The protein below binds the small molecule below.
Small molecule (SMILES): CC(=O)N[C@@H]1[C@@H](O)[C@H](O)[C@@H](CO)O[C@H]1O

Binding-site contacts:
Ligand atom C3 contacts residue THR1095 of chain 1.B at 4.0 Å.
Ligand atom N2 contacts residue THR1095 of chain 1.B at 4.0 Å.
Ligand atom C2 contacts residue ASN1093 of chain 1.B at 2.5 Å.
Ligand atom C2 contacts residue THR1095 of chain 1.B at 4.1 Å.
Ligand atom O4 contacts residue HIS1096 of chain 1.B at 4.2 Å.
Ligand atom C1 contacts residue ASN1093 of chain 1.B at 1.4 Å.
Ligand atom C7 contacts residue ASN1093 of chain 1.B at 3.5 Å.
Ligand atom C1 contacts residue HIS1096 of chain 1.B at 4.3 Å.
Ligand atom C3 contacts residue ASN1093 of chain 1.B at 3.8 Å.
Ligand atom O5 contacts residue HIS1096 of chain 1.B at 4.2 Å.
Ligand atom C4 contacts residue HIS1096 of chain 1.B at 4.5 Å.
Ligand atom C5 contacts residue THR1095 of chain 1.B at 4.5 Å.
Ligand atom C5 contacts residue ASN1093 of chain 1.B at 3.7 Å.
Ligand atom C5 contacts residue PHE1098 of chain 1.B at 4.2 Å (hydrophobic).
Ligand atom C6 contacts residue PHE1098 of chain 1.B at 3.6 Å (hydrophobic).
Ligand atom C4 contacts residue ASN1093 of chain 1.B at 4.2 Å.
Ligand atom C1 contacts residue THR1095 of chain 1.B at 3.8 Å.
Ligand atom C5 contacts residue HIS1096 of chain 1.B at 3.6 Å.
Ligand atom N2 contacts residue ASN1093 of chain 1.B at 2.9 Å (h-bond).
Ligand atom O5 contacts residue PHE1098 of chain 1.B at 3.7 Å.
Ligand atom C6 contacts residue HIS1096 of chain 1.B at 4.0 Å.
Ligand atom O7 contacts residue ASN1093 of chain 1.B at 3.8 Å.
Ligand atom C8 contacts residue ASN1093 of chain 1.B at 4.2 Å.
Ligand atom O6 contacts residue PHE1098 of chain 1.B at 4.3 Å.
Ligand atom O5 contacts residue ASN1093 of chain 1.B at 2.4 Å (h-bond).

Sequence of chain 1.B:
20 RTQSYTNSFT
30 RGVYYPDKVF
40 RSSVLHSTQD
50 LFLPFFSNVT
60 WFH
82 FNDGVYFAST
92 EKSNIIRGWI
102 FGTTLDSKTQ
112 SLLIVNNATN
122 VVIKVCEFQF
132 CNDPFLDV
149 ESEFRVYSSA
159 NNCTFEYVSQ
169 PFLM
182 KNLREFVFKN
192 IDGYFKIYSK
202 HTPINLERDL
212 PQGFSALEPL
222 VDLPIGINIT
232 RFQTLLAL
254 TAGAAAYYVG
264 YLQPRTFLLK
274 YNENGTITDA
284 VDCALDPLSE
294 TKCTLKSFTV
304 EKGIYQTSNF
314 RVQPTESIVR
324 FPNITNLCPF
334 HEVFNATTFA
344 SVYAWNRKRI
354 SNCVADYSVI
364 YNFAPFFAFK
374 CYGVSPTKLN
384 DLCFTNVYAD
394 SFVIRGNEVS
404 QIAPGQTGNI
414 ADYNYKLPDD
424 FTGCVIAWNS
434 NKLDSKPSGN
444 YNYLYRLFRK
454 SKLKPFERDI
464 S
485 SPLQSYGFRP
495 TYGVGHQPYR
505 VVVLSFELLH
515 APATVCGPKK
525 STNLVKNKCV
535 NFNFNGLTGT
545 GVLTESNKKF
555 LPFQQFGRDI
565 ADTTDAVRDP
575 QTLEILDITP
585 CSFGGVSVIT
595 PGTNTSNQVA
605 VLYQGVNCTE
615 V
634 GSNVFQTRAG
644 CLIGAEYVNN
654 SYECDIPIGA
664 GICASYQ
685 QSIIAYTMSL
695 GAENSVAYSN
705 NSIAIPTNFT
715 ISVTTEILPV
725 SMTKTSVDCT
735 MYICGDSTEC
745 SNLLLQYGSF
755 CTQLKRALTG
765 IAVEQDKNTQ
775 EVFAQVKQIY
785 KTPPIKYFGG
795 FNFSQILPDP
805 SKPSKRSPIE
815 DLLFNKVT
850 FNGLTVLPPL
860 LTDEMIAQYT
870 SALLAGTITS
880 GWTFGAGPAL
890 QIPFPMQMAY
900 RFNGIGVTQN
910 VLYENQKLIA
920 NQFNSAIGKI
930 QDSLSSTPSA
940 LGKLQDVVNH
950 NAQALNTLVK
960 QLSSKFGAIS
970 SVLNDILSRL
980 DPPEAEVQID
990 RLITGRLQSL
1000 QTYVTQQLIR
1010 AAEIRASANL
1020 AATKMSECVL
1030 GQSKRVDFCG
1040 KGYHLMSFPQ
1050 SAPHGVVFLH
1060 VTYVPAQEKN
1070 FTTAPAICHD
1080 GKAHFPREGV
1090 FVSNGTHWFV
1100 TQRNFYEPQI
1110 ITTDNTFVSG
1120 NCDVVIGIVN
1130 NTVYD